Sequence of chain 1.A:
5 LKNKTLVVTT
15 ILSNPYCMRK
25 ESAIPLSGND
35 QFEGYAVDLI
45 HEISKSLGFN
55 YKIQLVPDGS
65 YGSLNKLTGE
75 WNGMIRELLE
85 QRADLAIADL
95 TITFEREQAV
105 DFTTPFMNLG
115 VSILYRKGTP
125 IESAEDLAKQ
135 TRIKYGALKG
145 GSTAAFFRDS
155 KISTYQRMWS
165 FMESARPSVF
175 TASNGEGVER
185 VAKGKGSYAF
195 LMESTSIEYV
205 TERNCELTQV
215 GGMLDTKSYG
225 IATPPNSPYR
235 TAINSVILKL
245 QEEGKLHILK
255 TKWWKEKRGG

Binding-site contacts:
Ligand atom OXT contacts residue TYR65 of chain 1.A at 3.5 Å.
Ligand atom PAL contacts residue GLU197 of chain 1.A at 3.3 Å.
Ligand atom CAI contacts residue GLU197 of chain 1.A at 3.9 Å.
Ligand atom O contacts residue ASP93 of chain 1.A at 3.6 Å.
Ligand atom OAC contacts residue SER146 of chain 1.A at 2.6 Å (h-bond).
Ligand atom N contacts residue 2JJ1 of chain 1.C at 0.3 Å (h-bond).
Ligand atom CAI contacts residue SER146 of chain 1.A at 3.8 Å.
Ligand atom O contacts residue 2JJ1 of chain 1.C at 0.5 Å (h-bond).
Ligand atom OAE contacts residue GLU197 of chain 1.A at 2.2 Å (salt-bridge).
Ligand atom O contacts residue LEU94 of chain 1.A at 3.5 Å.
Ligand atom C contacts residue TYR65 of chain 1.A at 3.8 Å (hydrophobic).
Ligand atom C contacts residue 2JJ1 of chain 1.C at 0.2 Å.
Ligand atom O contacts residue TYR65 of chain 1.A at 3.7 Å.
Ligand atom CA contacts residue ASP93 of chain 1.A at 3.8 Å.
Ligand atom O contacts residue THR95 of chain 1.A at 2.9 Å (h-bond).
Ligand atom CB contacts residue TYR65 of chain 1.A at 3.6 Å (hydrophobic).
Ligand atom OAC contacts residue GLU197 of chain 1.A at 3.5 Å (salt-bridge).
Ligand atom OAC contacts residue GLY145 of chain 1.A at 3.7 Å.
Ligand atom CA contacts residue 2JJ1 of chain 1.C at 0.9 Å.
Ligand atom N contacts residue TYR223 of chain 1.A at 3.7 Å.
Ligand atom CAG contacts residue 2JJ1 of chain 1.C at 0.4 Å.
Ligand atom CAI contacts residue 2JJ1 of chain 1.C at 0.2 Å.
Ligand atom N contacts residue THR95 of chain 1.A at 2.9 Å (h-bond).
Ligand atom O contacts residue ARG100 of chain 1.A at 2.8 Å (salt-bridge).
Ligand atom CB contacts residue 2JJ1 of chain 1.C at 0.4 Å.
Ligand atom OAC contacts residue 2JJ1 of chain 1.C at 0.1 Å (h-bond).
Ligand atom PAL contacts residue 2JJ1 of chain 1.C at 0.1 Å.
Ligand atom PAL contacts residue SER146 of chain 1.A at 3.6 Å.
Ligand atom OAE contacts residue SER146 of chain 1.A at 4.2 Å.
Ligand atom N contacts residue ASP93 of chain 1.A at 2.8 Å (salt-bridge).
Ligand atom OAC contacts residue THR147 of chain 1.A at 4.0 Å.
Ligand atom OXT contacts residue 2JJ1 of chain 1.C at 0.2 Å (h-bond).
Ligand atom C contacts residue ARG100 of chain 1.A at 3.6 Å.
Ligand atom CA contacts residue THR95 of chain 1.A at 3.7 Å.
Ligand atom OXT contacts residue ARG100 of chain 1.A at 2.9 Å (salt-bridge).
Ligand atom OAF contacts residue 2JJ1 of chain 1.C at 0.1 Å (h-bond).
Ligand atom C contacts residue ASP93 of chain 1.A at 4.1 Å.
Ligand atom CB contacts residue ASP93 of chain 1.A at 4.0 Å.
Ligand atom C contacts residue THR95 of chain 1.A at 3.8 Å.
Ligand atom OAE contacts residue 2JJ1 of chain 1.C at 0.2 Å (h-bond).

The small molecule below binds the protein below.
Small molecule (SMILES): N[C@@H](CCCP(=O)(O)O)C(=O)O